Sequence of chain 2.A:
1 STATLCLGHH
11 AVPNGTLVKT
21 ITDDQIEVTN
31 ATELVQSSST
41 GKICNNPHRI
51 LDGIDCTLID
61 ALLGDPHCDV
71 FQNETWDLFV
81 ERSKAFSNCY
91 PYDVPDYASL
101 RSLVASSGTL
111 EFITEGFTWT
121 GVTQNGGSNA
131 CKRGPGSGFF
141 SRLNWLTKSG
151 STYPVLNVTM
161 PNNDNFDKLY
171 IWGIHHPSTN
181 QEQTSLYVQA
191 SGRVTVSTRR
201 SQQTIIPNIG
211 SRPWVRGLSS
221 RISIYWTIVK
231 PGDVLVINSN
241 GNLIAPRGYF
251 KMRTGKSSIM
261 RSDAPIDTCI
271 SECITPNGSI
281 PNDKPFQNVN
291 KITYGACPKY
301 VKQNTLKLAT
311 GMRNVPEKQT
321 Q

This protein binds this small molecule.
Small molecule (SMILES): CC(=O)N[C@@H]1[C@@H](O)[C@H](O)[C@@H](CO)O[C@H]1O

Binding-site contacts:
Ligand atom C8 contacts residue GLN72 of chain 2.A at 3.2 Å.
Ligand atom O7 contacts residue ASN73 of chain 2.A at 3.1 Å (h-bond).
Ligand atom O5 contacts residue PHE112 of chain 2.A at 3.6 Å.
Ligand atom C5 contacts residue PHE112 of chain 2.A at 3.7 Å (hydrophobic).
Ligand atom O5 contacts residue ASN73 of chain 2.A at 2.4 Å (h-bond).
Ligand atom C6 contacts residue PHE112 of chain 2.A at 3.9 Å (hydrophobic).
Ligand atom C2 contacts residue ASN73 of chain 2.A at 2.1 Å.
Ligand atom C1 contacts residue ASN73 of chain 2.A at 1.4 Å.
Ligand atom N2 contacts residue GLN72 of chain 2.A at 3.9 Å.
Ligand atom C4 contacts residue ASN73 of chain 2.A at 4.0 Å.
Ligand atom C7 contacts residue ASN73 of chain 2.A at 3.0 Å.
Ligand atom C5 contacts residue ASN73 of chain 2.A at 3.7 Å.
Ligand atom C7 contacts residue GLN72 of chain 2.A at 4.0 Å.
Ligand atom O6 contacts residue PHE112 of chain 2.A at 4.1 Å.
Ligand atom C1 contacts residue PHE112 of chain 2.A at 4.1 Å (hydrophobic).
Ligand atom C8 contacts residue ASN73 of chain 2.A at 4.2 Å.
Ligand atom C3 contacts residue ASN73 of chain 2.A at 3.5 Å.
Ligand atom N2 contacts residue ASN73 of chain 2.A at 2.6 Å (h-bond).